Sequence of chain 1.A:
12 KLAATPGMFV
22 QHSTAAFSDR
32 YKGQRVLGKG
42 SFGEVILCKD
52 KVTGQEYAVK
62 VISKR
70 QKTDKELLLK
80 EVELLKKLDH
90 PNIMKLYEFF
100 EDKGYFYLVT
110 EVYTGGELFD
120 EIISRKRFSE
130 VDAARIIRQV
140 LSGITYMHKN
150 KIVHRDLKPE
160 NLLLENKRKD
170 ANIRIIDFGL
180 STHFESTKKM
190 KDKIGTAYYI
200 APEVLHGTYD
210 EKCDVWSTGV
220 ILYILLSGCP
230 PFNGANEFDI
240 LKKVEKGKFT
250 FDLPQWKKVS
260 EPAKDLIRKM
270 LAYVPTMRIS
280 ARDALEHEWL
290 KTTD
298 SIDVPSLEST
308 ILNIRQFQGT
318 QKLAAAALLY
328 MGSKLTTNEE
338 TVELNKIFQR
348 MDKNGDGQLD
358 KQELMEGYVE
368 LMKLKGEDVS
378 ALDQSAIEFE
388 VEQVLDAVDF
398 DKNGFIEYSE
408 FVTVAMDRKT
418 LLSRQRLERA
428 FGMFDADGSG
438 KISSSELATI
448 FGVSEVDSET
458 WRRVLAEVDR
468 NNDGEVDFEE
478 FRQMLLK

Binding-site contacts:
Ligand atom N3 contacts residue TYR112 of chain 1.A at 3.1 Å (h-bond).
Ligand atom C6 contacts residue THR109 of chain 1.A at 3.5 Å.
Ligand atom N2 contacts residue ALA59 of chain 1.A at 3.3 Å.
Ligand atom N4 contacts residue LEU162 of chain 1.A at 3.8 Å.
Ligand atom C18 contacts residue LEU38 of chain 1.A at 3.9 Å (hydrophobic).
Ligand atom C1 contacts residue LEU107 of chain 1.A at 3.1 Å (hydrophobic).
Ligand atom C8 contacts residue VAL46 of chain 1.A at 3.6 Å (hydrophobic).
Ligand atom C6 contacts residue LYS61 of chain 1.A at 3.4 Å.
Ligand atom C7 contacts residue LYS61 of chain 1.A at 3.4 Å.
Ligand atom C7 contacts residue LEU107 of chain 1.A at 3.7 Å (hydrophobic).
Ligand atom N3 contacts residue VAL111 of chain 1.A at 3.6 Å.
Ligand atom N2 contacts residue GLU110 of chain 1.A at 3.3 Å (salt-bridge).
Ligand atom C10 contacts residue VAL46 of chain 1.A at 3.5 Å (hydrophobic).
Ligand atom C21 contacts residue ALA59 of chain 1.A at 3.4 Å (hydrophobic).
Ligand atom C19 contacts residue LEU38 of chain 1.A at 4.0 Å (hydrophobic).
Ligand atom C3 contacts residue MET93 of chain 1.A at 3.7 Å (hydrophobic).
Ligand atom C15 contacts residue GLU159 of chain 1.A at 3.2 Å.
Ligand atom C11 contacts residue VAL46 of chain 1.A at 3.6 Å (hydrophobic).
Ligand atom N3 contacts residue ALA59 of chain 1.A at 3.8 Å.
Ligand atom N contacts residue GLU116 of chain 1.A at 4.0 Å.
Ligand atom C7 contacts residue THR109 of chain 1.A at 3.6 Å.
Ligand atom C3 contacts residue LYS61 of chain 1.A at 4.0 Å.
Ligand atom C13 contacts residue LEU38 of chain 1.A at 3.7 Å (hydrophobic).
Ligand atom C5 contacts residue LYS61 of chain 1.A at 4.0 Å.
Ligand atom C20 contacts residue LEU162 of chain 1.A at 3.9 Å (hydrophobic).
Ligand atom O contacts residue GLU80 of chain 1.A at 3.5 Å (salt-bridge).
Ligand atom N4 contacts residue TYR112 of chain 1.A at 3.1 Å (h-bond).
Ligand atom C2 contacts residue LYS61 of chain 1.A at 3.9 Å.
Ligand atom C contacts residue LEU107 of chain 1.A at 3.4 Å (hydrophobic).
Ligand atom N2 contacts residue THR109 of chain 1.A at 3.5 Å (h-bond).
Ligand atom C14 contacts residue GLU116 of chain 1.A at 2.6 Å.
Ligand atom C contacts residue GLU80 of chain 1.A at 3.7 Å.
Ligand atom N4 contacts residue LEU38 of chain 1.A at 4.0 Å.
Ligand atom N1 contacts residue GLU116 of chain 1.A at 3.1 Å (salt-bridge).
Ligand atom N1 contacts residue GLU159 of chain 1.A at 4.0 Å.
Ligand atom C6 contacts residue LEU107 of chain 1.A at 3.8 Å (hydrophobic).
Ligand atom C4 contacts residue MET93 of chain 1.A at 3.7 Å (hydrophobic).
Ligand atom C9 contacts residue VAL46 of chain 1.A at 3.8 Å (hydrophobic).
Ligand atom C15 contacts residue GLU116 of chain 1.A at 2.7 Å.
Ligand atom C19 contacts residue LEU162 of chain 1.A at 3.6 Å (hydrophobic).

This protein binds this small molecule.
Small molecule (SMILES): CCOc1ccc2cc(-c3cc(CN4CCNCC4)cc4n[nH]c(N)c34)ccc2c1